Binding-site contacts:
Ligand atom C3 contacts residue ASN14 of chain 1.A at 3.8 Å.
Ligand atom C4 contacts residue ASN14 of chain 1.A at 4.2 Å.
Ligand atom C1 contacts residue ASN14 of chain 1.A at 1.4 Å.
Ligand atom C8 contacts residue VAL38 of chain 1.A at 4.1 Å (hydrophobic).
Ligand atom N2 contacts residue VAL38 of chain 1.A at 4.5 Å.
Ligand atom O7 contacts residue VAL38 of chain 1.A at 4.2 Å.
Ligand atom O7 contacts residue GLY10 of chain 1.A at 3.5 Å.
Ligand atom C5 contacts residue ASN14 of chain 1.A at 3.6 Å.
Ligand atom N2 contacts residue ASN14 of chain 1.A at 3.0 Å (h-bond).
Ligand atom C2 contacts residue ASN14 of chain 1.A at 2.5 Å.
Ligand atom C8 contacts residue LEU39 of chain 1.A at 3.7 Å (hydrophobic).
Ligand atom C8 contacts residue PHE9 of chain 1.A at 4.1 Å (hydrophobic).
Ligand atom C8 contacts residue PHE13 of chain 1.A at 4.0 Å (hydrophobic).
Ligand atom O7 contacts residue ASN14 of chain 1.A at 4.2 Å.
Ligand atom C7 contacts residue ASN14 of chain 1.A at 3.9 Å.
Ligand atom C7 contacts residue GLY10 of chain 1.A at 3.8 Å.
Ligand atom C7 contacts residue VAL38 of chain 1.A at 4.1 Å (hydrophobic).
Ligand atom O3 contacts residue VAL38 of chain 1.A at 3.3 Å.
Ligand atom O5 contacts residue ASN14 of chain 1.A at 2.2 Å (h-bond).
Ligand atom C8 contacts residue GLY10 of chain 1.A at 4.0 Å.

The protein below binds the small molecule below.
Small molecule (SMILES): CC(=O)N[C@@H]1[C@@H](O)[C@H](O)[C@@H](CO)O[C@H]1O

Sequence of chain 1.A:
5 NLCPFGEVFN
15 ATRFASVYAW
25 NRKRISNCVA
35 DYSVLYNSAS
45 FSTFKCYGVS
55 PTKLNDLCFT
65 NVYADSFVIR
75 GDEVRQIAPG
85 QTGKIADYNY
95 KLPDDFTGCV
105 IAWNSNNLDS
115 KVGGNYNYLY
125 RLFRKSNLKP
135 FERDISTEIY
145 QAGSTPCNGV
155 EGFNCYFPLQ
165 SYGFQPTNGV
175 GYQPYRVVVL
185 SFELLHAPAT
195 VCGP